Sequence of chain 1.C:
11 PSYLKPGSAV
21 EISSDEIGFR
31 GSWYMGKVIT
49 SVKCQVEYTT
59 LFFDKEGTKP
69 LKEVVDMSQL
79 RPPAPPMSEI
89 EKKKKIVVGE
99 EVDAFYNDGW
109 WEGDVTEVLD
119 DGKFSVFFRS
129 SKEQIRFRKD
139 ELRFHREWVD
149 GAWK

Binding-site contacts:
Ligand atom NZ contacts residue GLU71 of chain 1.C at 3.1 Å (salt-bridge).
Ligand atom CG2 contacts residue ASP62 of chain 1.C at 3.5 Å.
Ligand atom OE1 contacts residue LYS63 of chain 1.C at 3.1 Å.
Ligand atom CB contacts residue GLY65 of chain 1.C at 3.7 Å.
Ligand atom CB contacts residue PHE60 of chain 1.C at 3.5 Å (hydrophobic).
Ligand atom NE contacts residue ASP106 of chain 1.C at 2.8 Å (salt-bridge).
Ligand atom CB contacts residue LYS63 of chain 1.C at 3.2 Å.
Ligand atom N contacts residue PHE29 of chain 1.C at 3.6 Å.
Ligand atom O contacts residue THR58 of chain 1.C at 3.4 Å (h-bond).
Ligand atom CG contacts residue ASN105 of chain 1.C at 3.7 Å.
Ligand atom CA contacts residue LYS63 of chain 1.C at 3.2 Å.
Ligand atom CZ contacts residue ASN105 of chain 1.C at 3.4 Å.
Ligand atom OG contacts residue ILE27 of chain 1.C at 3.6 Å.
Ligand atom NZ contacts residue GLU131 of chain 1.C at 2.9 Å (salt-bridge).
Ligand atom N contacts residue GLY28 of chain 1.C at 3.0 Å (h-bond).
Ligand atom NH1 contacts residue ASN105 of chain 1.C at 3.3 Å (h-bond).
Ligand atom CM contacts residue GLU131 of chain 1.C at 3.4 Å.
Ligand atom N contacts residue LYS63 of chain 1.C at 2.3 Å (salt-bridge).
Ligand atom O contacts residue LEU59 of chain 1.C at 3.4 Å.
Ligand atom O contacts residue GLY28 of chain 1.C at 3.6 Å.
Ligand atom NE contacts residue ASN105 of chain 1.C at 3.6 Å.
Ligand atom NH2 contacts residue GLU26 of chain 1.C at 3.6 Å (salt-bridge).
Ligand atom CD contacts residue ASP106 of chain 1.C at 3.5 Å.
Ligand atom CD contacts residue GLU131 of chain 1.C at 3.4 Å.
Ligand atom NH1 contacts residue GLU26 of chain 1.C at 3.0 Å (salt-bridge).
Ligand atom O contacts residue ASN105 of chain 1.C at 3.0 Å (h-bond).
Ligand atom CG2 contacts residue LYS63 of chain 1.C at 3.7 Å.
Ligand atom CG contacts residue ASP106 of chain 1.C at 3.1 Å.
Ligand atom CB contacts residue ASP106 of chain 1.C at 3.1 Å.
Ligand atom CE contacts residue GLU71 of chain 1.C at 3.0 Å.
Ligand atom O contacts residue LYS63 of chain 1.C at 3.7 Å.
Ligand atom CA contacts residue GLY28 of chain 1.C at 3.6 Å.
Ligand atom NZ contacts residue GLU26 of chain 1.C at 3.4 Å (salt-bridge).
Ligand atom CB contacts residue PHE29 of chain 1.C at 3.6 Å (hydrophobic).
Ligand atom O contacts residue PHE60 of chain 1.C at 3.1 Å (h-bond).
Ligand atom CM contacts residue TYR104 of chain 1.C at 3.5 Å (hydrophobic).
Ligand atom CA contacts residue PHE60 of chain 1.C at 3.7 Å (hydrophobic).
Ligand atom CE contacts residue GLU131 of chain 1.C at 3.5 Å.
Ligand atom NH2 contacts residue ASN105 of chain 1.C at 3.5 Å (h-bond).
Ligand atom CG contacts residue LEU59 of chain 1.C at 3.6 Å (hydrophobic).

This protein binds this small molecule.
Small molecule (SMILES): CNCCCC[C@H](NC(=O)[C@H](CCCN=C(N)N)NC(=O)[C@H](C)NC(=O)[C@@H](NC(=O)[C@H](CCC(N)=O)NC(=O)[C@H](CCCCN)NC(=O)[C@@H](NC(=O)[C@H](CCCN=C(N)N)NC(=O)[C@H](C)N)[C@@H](C)O)[C@@H](C)O)C(=O)N[C@@H](CO)C(=O)N[C@H](C=O)[C@@H](C)O